Sequence of chain 1.B:
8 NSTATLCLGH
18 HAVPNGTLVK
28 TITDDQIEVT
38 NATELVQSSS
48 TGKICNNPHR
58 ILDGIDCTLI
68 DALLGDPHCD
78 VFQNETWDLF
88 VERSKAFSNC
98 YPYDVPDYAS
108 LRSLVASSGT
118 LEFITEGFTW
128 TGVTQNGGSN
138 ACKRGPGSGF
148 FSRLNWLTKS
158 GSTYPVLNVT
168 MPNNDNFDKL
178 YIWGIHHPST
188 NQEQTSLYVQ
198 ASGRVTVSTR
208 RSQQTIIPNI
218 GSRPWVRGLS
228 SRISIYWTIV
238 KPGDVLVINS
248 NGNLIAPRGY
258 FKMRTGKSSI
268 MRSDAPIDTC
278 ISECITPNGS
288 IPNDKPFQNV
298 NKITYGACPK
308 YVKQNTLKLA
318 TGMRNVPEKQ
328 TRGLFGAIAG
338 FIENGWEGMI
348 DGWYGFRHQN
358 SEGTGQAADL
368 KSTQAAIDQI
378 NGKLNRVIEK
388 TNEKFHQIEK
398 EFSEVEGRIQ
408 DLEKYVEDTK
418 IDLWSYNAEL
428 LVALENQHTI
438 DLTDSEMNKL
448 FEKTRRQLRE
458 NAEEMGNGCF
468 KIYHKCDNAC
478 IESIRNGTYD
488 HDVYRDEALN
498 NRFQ

Binding-site contacts:
Ligand atom C3 contacts residue ASN38 of chain 1.B at 3.8 Å.
Ligand atom C1 contacts residue ASN38 of chain 1.B at 1.4 Å.
Ligand atom C8 contacts residue ASN38 of chain 1.B at 4.5 Å.
Ligand atom C5 contacts residue THR318 of chain 1.B at 4.5 Å.
Ligand atom O5 contacts residue ASN38 of chain 1.B at 2.4 Å (h-bond).
Ligand atom C5 contacts residue ASN38 of chain 1.B at 3.6 Å.
Ligand atom C2 contacts residue ASN38 of chain 1.B at 2.5 Å.
Ligand atom O7 contacts residue ASN38 of chain 1.B at 3.9 Å.
Ligand atom C7 contacts residue ASN38 of chain 1.B at 3.5 Å.
Ligand atom N2 contacts residue ASN38 of chain 1.B at 2.9 Å (h-bond).
Ligand atom C1 contacts residue THR318 of chain 1.B at 4.0 Å.
Ligand atom O5 contacts residue THR318 of chain 1.B at 3.7 Å.
Ligand atom C4 contacts residue ASN38 of chain 1.B at 4.2 Å.

This protein binds this small molecule.
Small molecule (SMILES): CC(=O)N[C@H]1[C@H](O[C@H]2[C@H](O)[C@@H](NC(C)=O)CO[C@@H]2CO)O[C@H](CO)[C@@H](O)[C@@H]1O